Binding-site contacts:
Ligand atom OH contacts residue ARG113 of chain 1.D at 3.6 Å.
Ligand atom N contacts residue PHE97 of chain 1.D at 3.8 Å.
Ligand atom CZ contacts residue ARG113 of chain 1.D at 3.8 Å.
Ligand atom CE2 contacts residue SER136 of chain 1.D at 3.3 Å.
Ligand atom CD1 contacts residue ARG34 of chain 1.D at 3.4 Å.
Ligand atom CB contacts residue LEU147 of chain 1.D at 3.8 Å (hydrophobic).
Ligand atom N contacts residue CYS98 of chain 1.D at 3.0 Å (h-bond).
Ligand atom CD2 contacts residue SER136 of chain 1.D at 3.2 Å.
Ligand atom CA contacts residue VAL95 of chain 1.D at 3.2 Å (hydrophobic).
Ligand atom N contacts residue VAL95 of chain 1.D at 3.2 Å (h-bond).
Ligand atom N contacts residue VAL95 of chain 1.D at 3.2 Å (h-bond).
Ligand atom CA contacts residue PHE143 of chain 1.D at 3.6 Å (hydrophobic).
Ligand atom CE1 contacts residue LYS94 of chain 1.D at 3.5 Å.
Ligand atom CG contacts residue GLY140 of chain 1.D at 3.8 Å.
Ligand atom CA contacts residue CYS98 of chain 1.D at 3.8 Å (hydrophobic).
Ligand atom CA contacts residue GLU93 of chain 1.D at 3.8 Å.
Ligand atom C contacts residue PHE143 of chain 1.D at 3.7 Å (hydrophobic).
Ligand atom O contacts residue CYS98 of chain 1.D at 3.8 Å.
Ligand atom CD1 contacts residue GLU93 of chain 1.D at 3.6 Å.
Ligand atom C contacts residue CYS98 of chain 1.D at 3.3 Å (hydrophobic).
Ligand atom CD contacts residue VAL95 of chain 1.D at 3.3 Å (hydrophobic).
Ligand atom O contacts residue PHE143 of chain 1.D at 3.3 Å.
Ligand atom N contacts residue PHE97 of chain 1.D at 3.6 Å.
Ligand atom N contacts residue PHE143 of chain 1.D at 3.8 Å.
Ligand atom CE2 contacts residue TRP120 of chain 1.D at 3.5 Å (hydrophobic).
Ligand atom CD2 contacts residue GLY140 of chain 1.D at 3.8 Å.
Ligand atom C contacts residue VAL95 of chain 1.D at 3.2 Å (hydrophobic).
Ligand atom CD contacts residue PHE143 of chain 1.D at 3.8 Å (hydrophobic).
Ligand atom O contacts residue CYS98 of chain 1.D at 2.9 Å (h-bond).
Ligand atom OH contacts residue HIS137 of chain 1.D at 3.3 Å (h-bond).
Ligand atom O contacts residue PHE97 of chain 1.D at 3.5 Å.
Ligand atom N contacts residue SER96 of chain 1.D at 3.3 Å (h-bond).
Ligand atom N contacts residue CYS98 of chain 1.D at 3.3 Å (h-bond).
Ligand atom O contacts residue SER136 of chain 1.D at 3.6 Å.
Ligand atom CB contacts residue VAL95 of chain 1.D at 3.6 Å (hydrophobic).
Ligand atom CE2 contacts residue HIS137 of chain 1.D at 3.5 Å.
Ligand atom O1P contacts residue LYS94 of chain 1.D at 3.6 Å.
Ligand atom CG contacts residue ILE92 of chain 1.D at 3.6 Å (hydrophobic).
Ligand atom CD2 contacts residue TRP120 of chain 1.D at 3.7 Å (hydrophobic).
Ligand atom CA contacts residue SER96 of chain 1.D at 3.9 Å.

Sequence of chain 1.D:
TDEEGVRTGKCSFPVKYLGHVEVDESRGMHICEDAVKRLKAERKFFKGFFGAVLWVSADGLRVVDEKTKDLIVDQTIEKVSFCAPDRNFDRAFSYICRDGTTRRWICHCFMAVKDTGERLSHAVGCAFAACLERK

This protein binds this small molecule.
Small molecule (SMILES): CC[C@H](C)[C@H](NC(=O)[C@H](Cc1ccc(O)cc1)NC(=O)[C@H](C)N)C(=O)NCC(=O)N1CCC[C@H]1C(=O)N[C@@H](Cc1ccc(OP(=O)(O)O)cc1)C(=O)N[C@H](C=O)CC(C)C